This small molecule binds to this protein.
Small molecule (SMILES): CC(=O)N[C@H]1[C@H](O[C@H]2[C@H](O)[C@@H](NC(C)=O)CO[C@@H]2CO)O[C@H](CO)[C@@H](O)[C@@H]1O

Binding-site contacts:
Ligand atom C3 contacts residue ASN120 of chain 1.A at 3.8 Å.
Ligand atom C5 contacts residue VAL125 of chain 1.A at 4.3 Å (hydrophobic).
Ligand atom O5 contacts residue ASN120 of chain 1.A at 2.4 Å (h-bond).
Ligand atom C8 contacts residue TYR155 of chain 1.A at 3.3 Å (hydrophobic).
Ligand atom N2 contacts residue ASN120 of chain 1.A at 2.8 Å (h-bond).
Ligand atom C2 contacts residue ASN120 of chain 1.A at 2.5 Å.
Ligand atom C7 contacts residue ASN123 of chain 1.A at 3.6 Å.
Ligand atom C1 contacts residue ASN120 of chain 1.A at 1.4 Å.
Ligand atom C7 contacts residue ASN120 of chain 1.A at 3.4 Å.
Ligand atom C6 contacts residue VAL125 of chain 1.A at 3.9 Å (hydrophobic).
Ligand atom O7 contacts residue ASN123 of chain 1.A at 3.4 Å (h-bond).
Ligand atom C5 contacts residue ASN120 of chain 1.A at 3.7 Å.
Ligand atom N2 contacts residue ASN123 of chain 1.A at 4.5 Å.
Ligand atom C8 contacts residue ASN120 of chain 1.A at 3.6 Å.
Ligand atom C8 contacts residue ASN123 of chain 1.A at 3.6 Å.
Ligand atom O7 contacts residue ASN120 of chain 1.A at 4.3 Å.
Ligand atom C4 contacts residue ASN120 of chain 1.A at 4.3 Å.
Ligand atom C7 contacts residue TYR155 of chain 1.A at 4.5 Å (hydrophobic).
Ligand atom O5 contacts residue VAL125 of chain 1.A at 4.3 Å.

Sequence of chain 1.A:
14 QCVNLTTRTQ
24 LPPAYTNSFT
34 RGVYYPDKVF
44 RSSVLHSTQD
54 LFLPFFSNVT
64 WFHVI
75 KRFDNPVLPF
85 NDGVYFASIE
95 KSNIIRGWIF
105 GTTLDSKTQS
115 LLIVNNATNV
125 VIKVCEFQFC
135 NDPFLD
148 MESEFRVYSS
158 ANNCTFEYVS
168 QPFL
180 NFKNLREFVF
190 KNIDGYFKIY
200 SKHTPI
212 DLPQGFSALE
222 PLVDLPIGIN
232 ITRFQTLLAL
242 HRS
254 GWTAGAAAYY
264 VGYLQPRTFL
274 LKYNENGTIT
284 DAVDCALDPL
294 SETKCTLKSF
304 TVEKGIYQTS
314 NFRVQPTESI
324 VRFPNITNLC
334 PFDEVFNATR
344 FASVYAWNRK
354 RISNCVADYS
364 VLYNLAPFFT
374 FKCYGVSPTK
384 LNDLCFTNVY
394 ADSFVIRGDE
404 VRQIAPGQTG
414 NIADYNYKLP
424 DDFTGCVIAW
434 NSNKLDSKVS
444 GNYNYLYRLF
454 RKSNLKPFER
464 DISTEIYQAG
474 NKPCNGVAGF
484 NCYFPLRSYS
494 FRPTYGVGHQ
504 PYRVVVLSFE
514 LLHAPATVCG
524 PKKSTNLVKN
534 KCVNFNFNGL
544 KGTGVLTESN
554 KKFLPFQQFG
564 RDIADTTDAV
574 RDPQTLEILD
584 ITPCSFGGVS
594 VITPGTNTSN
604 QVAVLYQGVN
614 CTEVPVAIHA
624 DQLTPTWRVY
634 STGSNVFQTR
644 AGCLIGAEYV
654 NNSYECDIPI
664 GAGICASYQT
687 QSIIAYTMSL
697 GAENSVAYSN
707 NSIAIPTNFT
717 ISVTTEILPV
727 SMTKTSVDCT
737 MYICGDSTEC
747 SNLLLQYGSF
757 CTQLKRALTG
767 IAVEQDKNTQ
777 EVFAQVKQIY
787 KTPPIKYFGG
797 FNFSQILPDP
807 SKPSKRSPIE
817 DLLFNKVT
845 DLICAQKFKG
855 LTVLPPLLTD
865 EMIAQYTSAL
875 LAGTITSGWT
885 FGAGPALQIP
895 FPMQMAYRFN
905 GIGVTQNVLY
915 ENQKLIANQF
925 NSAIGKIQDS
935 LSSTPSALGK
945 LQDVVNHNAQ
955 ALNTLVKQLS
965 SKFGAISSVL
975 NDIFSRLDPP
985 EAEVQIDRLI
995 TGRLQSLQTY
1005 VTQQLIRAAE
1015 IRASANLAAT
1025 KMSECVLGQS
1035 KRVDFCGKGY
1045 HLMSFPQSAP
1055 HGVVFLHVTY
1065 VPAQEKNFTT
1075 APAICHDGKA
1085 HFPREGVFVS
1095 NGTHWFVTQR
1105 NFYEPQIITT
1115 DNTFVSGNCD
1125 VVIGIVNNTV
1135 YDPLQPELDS